The protein below binds the small molecule below.
Small molecule (SMILES): N[C@H](CO)COP(=O)(O)O

Sequence of chain 1.B:
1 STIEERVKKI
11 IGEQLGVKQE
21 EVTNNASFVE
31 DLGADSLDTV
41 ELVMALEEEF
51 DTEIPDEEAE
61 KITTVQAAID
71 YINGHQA

Binding-site contacts:
Ligand atom P contacts residue SER36 of chain 1.B at 1.6 Å.
Ligand atom O3P contacts residue SER36 of chain 1.B at 2.5 Å (h-bond).
Ligand atom O4P contacts residue SER36 of chain 1.B at 2.5 Å (h-bond).
Ligand atom O1P contacts residue SER36 of chain 1.B at 2.5 Å (h-bond).